Binding-site contacts:
Ligand atom C9 contacts residue LEU64 of chain 1.A at 3.9 Å (hydrophobic).
Ligand atom C13 contacts residue ASN113 of chain 1.A at 4.1 Å.
Ligand atom C16 contacts residue THR112 of chain 1.A at 3.7 Å.
Ligand atom C18 contacts residue LEU9 of chain 1.A at 3.8 Å (hydrophobic).
Ligand atom C20 contacts residue GLY92 of chain 1.A at 3.4 Å.
Ligand atom C3 contacts residue GLU52 of chain 1.A at 3.9 Å.
Ligand atom C19 contacts residue ILE93 of chain 1.A at 3.3 Å (hydrophobic).
Ligand atom C20 contacts residue ASP89 of chain 1.A at 4.1 Å.
Ligand atom C12 contacts residue LEU64 of chain 1.A at 3.6 Å (hydrophobic).
Ligand atom C7 contacts residue LEU7 of chain 1.A at 3.8 Å (hydrophobic).
Ligand atom C5 contacts residue GLU52 of chain 1.A at 1.4 Å.
Ligand atom C14 contacts residue THR112 of chain 1.A at 3.7 Å.
Ligand atom C2 contacts residue GLU52 of chain 1.A at 2.5 Å.
Ligand atom C12 contacts residue GLU52 of chain 1.A at 2.4 Å.
Ligand atom C16 contacts residue ILE111 of chain 1.A at 3.8 Å (hydrophobic).
Ligand atom C20 contacts residue ILE93 of chain 1.A at 3.1 Å (hydrophobic).
Ligand atom C17 contacts residue LEU94 of chain 1.A at 3.7 Å (hydrophobic).
Ligand atom C14 contacts residue ILE111 of chain 1.A at 3.9 Å (hydrophobic).
Ligand atom C20 contacts residue ILE88 of chain 1.A at 3.3 Å (hydrophobic).
Ligand atom O1 contacts residue GLU52 of chain 1.A at 2.9 Å (salt-bridge).
Ligand atom O3 contacts residue ILE123 of chain 1.A at 3.9 Å.
Ligand atom C19 contacts residue ILE111 of chain 1.A at 4.0 Å (hydrophobic).
Ligand atom C16 contacts residue LEU94 of chain 1.A at 3.7 Å (hydrophobic).
Ligand atom C6 contacts residue GLU52 of chain 1.A at 3.8 Å.
Ligand atom C11 contacts residue PRO6 of chain 1.A at 4.1 Å (hydrophobic).
Ligand atom C16 contacts residue ASN113 of chain 1.A at 4.0 Å.
Ligand atom C10 contacts residue ASN113 of chain 1.A at 3.7 Å.
Ligand atom C9 contacts residue GLU52 of chain 1.A at 3.2 Å.
Ligand atom C20 contacts residue LEU94 of chain 1.A at 3.6 Å (hydrophobic).
Ligand atom O4 contacts residue LEU118 of chain 1.A at 3.2 Å (h-bond).
Ligand atom C19 contacts residue GLY92 of chain 1.A at 3.3 Å.
Ligand atom C4 contacts residue PRO6 of chain 1.A at 3.9 Å (hydrophobic).
Ligand atom C7 contacts residue PRO6 of chain 1.A at 3.8 Å (hydrophobic).
Ligand atom C6 contacts residue LEU118 of chain 1.A at 3.5 Å (hydrophobic).
Ligand atom C19 contacts residue LEU94 of chain 1.A at 3.2 Å (hydrophobic).
Ligand atom O3 contacts residue LEU118 of chain 1.A at 3.5 Å.
Ligand atom C7 contacts residue GLU52 of chain 1.A at 2.9 Å.
Ligand atom C1 contacts residue GLU52 of chain 1.A at 3.2 Å.
Ligand atom C18 contacts residue ILE88 of chain 1.A at 3.6 Å (hydrophobic).
Ligand atom O1 contacts residue LEU9 of chain 1.A at 4.0 Å.

Sequence of chain 1.A:
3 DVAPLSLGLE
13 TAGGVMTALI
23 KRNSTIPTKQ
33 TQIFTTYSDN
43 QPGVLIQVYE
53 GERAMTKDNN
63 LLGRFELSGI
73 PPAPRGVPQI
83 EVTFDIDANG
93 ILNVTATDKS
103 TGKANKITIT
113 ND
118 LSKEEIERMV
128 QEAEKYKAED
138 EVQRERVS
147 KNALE

This protein binds this small molecule.
Small molecule (SMILES): C=CC1=CC[C@H]2[C@@H](C[C@@H](O)[C@@]3(O)[C@@](C)(C(=O)O)CCC[C@]23C)[C@H]1C